Sequence of chain 1.E:
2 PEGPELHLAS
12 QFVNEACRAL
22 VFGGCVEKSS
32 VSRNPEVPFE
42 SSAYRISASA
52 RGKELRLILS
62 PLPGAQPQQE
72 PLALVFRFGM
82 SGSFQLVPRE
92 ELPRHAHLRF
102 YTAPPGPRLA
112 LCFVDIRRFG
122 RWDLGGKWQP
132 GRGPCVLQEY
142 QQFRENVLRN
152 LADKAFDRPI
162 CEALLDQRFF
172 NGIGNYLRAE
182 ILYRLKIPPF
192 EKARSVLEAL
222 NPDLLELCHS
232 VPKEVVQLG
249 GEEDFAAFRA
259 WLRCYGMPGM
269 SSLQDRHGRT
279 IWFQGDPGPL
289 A

The protein below binds the small molecule below.
Small molecule (SMILES): Cc1cn([C@H]2C[C@H](O[P](=O)(O)OC[C@H]3O[C@@H](n4cnc5c(N)ncnc54)C[C@@H]3O[P](=O)(O)OC[C@H]3O[C@@H](n4ccc(N)nc4=O)C[C@@H]3O)[C@@H](CO[P](=O)(O)O[C@H]3C[C@H](n4ccc(N)nc4=O)O[C@@H]3CO[P](=O)(O)O[C@H]3C[C@H](n4cc(C)c(=O)[nH]c4=O)O[C@@H]3CO[P](=O)(O)O[C@H]3C[C@H](n4cnc5c(=O)nc(N)[nH]c54)O[C@@H]3COP(=O)(O)O)O2)c(=O)[nH]c1=O

Binding-site contacts:
Ligand atom OP2 contacts residue GLU3 of chain 1.E at 3.3 Å (salt-bridge).
Ligand atom OP3 contacts residue LYS54 of chain 1.E at 3.1 Å (salt-bridge).
Ligand atom OP1 contacts residue LYS54 of chain 1.E at 3.6 Å.
Ligand atom C4 contacts residue MET81 of chain 1.E at 4.2 Å (hydrophobic).
Ligand atom OP2 contacts residue PRO2 of chain 1.E at 4.1 Å.
Ligand atom C5' contacts residue GLY80 of chain 1.E at 3.4 Å.
Ligand atom O4' contacts residue GLY80 of chain 1.E at 3.5 Å.
Ligand atom N9 contacts residue MET81 of chain 1.E at 4.1 Å.
Ligand atom OP3 contacts residue PRO2 of chain 1.E at 3.9 Å.
Ligand atom O3' contacts residue LYS54 of chain 1.E at 3.8 Å.
Ligand atom C5' contacts residue MET81 of chain 1.E at 3.3 Å (hydrophobic).
Ligand atom P contacts residue MET81 of chain 1.E at 3.8 Å.
Ligand atom OP1 contacts residue GLU3 of chain 1.E at 3.9 Å.
Ligand atom C5 contacts residue MET81 of chain 1.E at 3.9 Å (hydrophobic).
Ligand atom N2 contacts residue PHE120 of chain 1.E at 3.6 Å.
Ligand atom OP2 contacts residue MET81 of chain 1.E at 3.3 Å.
Ligand atom OP3 contacts residue GLY175 of chain 1.E at 3.5 Å.
Ligand atom C8 contacts residue MET81 of chain 1.E at 3.6 Å (hydrophobic).
Ligand atom C5 contacts residue PHE120 of chain 1.E at 4.1 Å (hydrophobic).
Ligand atom C5' contacts residue PRO2 of chain 1.E at 4.0 Å (hydrophobic).
Ligand atom OP1 contacts residue ARG133 of chain 1.E at 2.9 Å (salt-bridge).
Ligand atom C6 contacts residue PHE120 of chain 1.E at 3.4 Å (hydrophobic).
Ligand atom O4' contacts residue MET81 of chain 1.E at 4.1 Å.
Ligand atom C4' contacts residue GLY80 of chain 1.E at 3.6 Å.
Ligand atom OP1 contacts residue GLN168 of chain 1.E at 3.9 Å.
Ligand atom OP2 contacts residue LYS54 of chain 1.E at 4.2 Å.
Ligand atom C8 contacts residue ARG277 of chain 1.E at 3.7 Å.
Ligand atom N7 contacts residue MET81 of chain 1.E at 3.5 Å.
Ligand atom N1 contacts residue PHE120 of chain 1.E at 3.1 Å.
Ligand atom OP1 contacts residue ASN176 of chain 1.E at 3.2 Å (h-bond).
Ligand atom P contacts residue GLU3 of chain 1.E at 3.8 Å.
Ligand atom C7 contacts residue ARG277 of chain 1.E at 4.0 Å.
Ligand atom OP1 contacts residue GLY175 of chain 1.E at 4.0 Å.
Ligand atom O6 contacts residue PHE120 of chain 1.E at 3.5 Å.
Ligand atom OP1 contacts residue ARG277 of chain 1.E at 3.3 Å (salt-bridge).
Ligand atom OP3 contacts residue GLU3 of chain 1.E at 3.3 Å.
Ligand atom O5' contacts residue MET81 of chain 1.E at 3.0 Å.
Ligand atom O5' contacts residue ARG277 of chain 1.E at 3.9 Å.
Ligand atom C2 contacts residue PHE120 of chain 1.E at 3.4 Å (hydrophobic).
Ligand atom N3 contacts residue PHE120 of chain 1.E at 3.9 Å.